Sequence of chain 1.A:
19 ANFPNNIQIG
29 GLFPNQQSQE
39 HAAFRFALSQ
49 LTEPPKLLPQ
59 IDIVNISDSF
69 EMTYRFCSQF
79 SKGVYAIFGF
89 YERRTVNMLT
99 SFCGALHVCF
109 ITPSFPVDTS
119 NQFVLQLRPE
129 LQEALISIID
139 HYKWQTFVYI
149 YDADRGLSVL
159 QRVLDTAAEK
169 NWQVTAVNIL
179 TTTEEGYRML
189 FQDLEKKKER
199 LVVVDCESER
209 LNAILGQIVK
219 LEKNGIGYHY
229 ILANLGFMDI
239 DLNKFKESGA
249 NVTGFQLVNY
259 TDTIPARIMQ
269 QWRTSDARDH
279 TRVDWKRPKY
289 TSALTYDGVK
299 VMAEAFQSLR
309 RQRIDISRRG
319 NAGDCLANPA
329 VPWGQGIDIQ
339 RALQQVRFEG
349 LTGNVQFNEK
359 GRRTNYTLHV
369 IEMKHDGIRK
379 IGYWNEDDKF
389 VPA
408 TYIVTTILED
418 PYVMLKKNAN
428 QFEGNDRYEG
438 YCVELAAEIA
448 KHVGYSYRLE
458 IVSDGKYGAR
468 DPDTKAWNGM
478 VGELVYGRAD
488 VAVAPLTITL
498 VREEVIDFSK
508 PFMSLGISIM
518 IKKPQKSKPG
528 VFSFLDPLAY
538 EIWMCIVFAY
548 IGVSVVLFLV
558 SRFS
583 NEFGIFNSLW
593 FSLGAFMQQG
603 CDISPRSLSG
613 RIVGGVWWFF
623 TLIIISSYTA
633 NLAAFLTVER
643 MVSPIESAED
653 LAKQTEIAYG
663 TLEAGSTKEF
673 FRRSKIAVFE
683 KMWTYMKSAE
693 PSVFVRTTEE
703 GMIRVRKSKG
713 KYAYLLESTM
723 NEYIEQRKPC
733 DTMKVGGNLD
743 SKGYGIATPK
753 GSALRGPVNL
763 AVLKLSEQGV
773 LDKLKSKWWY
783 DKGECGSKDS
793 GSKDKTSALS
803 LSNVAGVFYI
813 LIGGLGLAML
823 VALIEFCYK

The small molecule below binds the protein below.
Small molecule (SMILES): CC(=O)N[C@H]1[C@H](O[C@H]2[C@H](O)[C@@H](NC(C)=O)CO[C@@H]2CO)O[C@H](CO)[C@@H](O)[C@@H]1O

Binding-site contacts:
Ligand atom C2 contacts residue ASN363 of chain 1.A at 2.5 Å.
Ligand atom C1 contacts residue ASN363 of chain 1.A at 1.4 Å.
Ligand atom O3 contacts residue ASN363 of chain 1.A at 4.4 Å.
Ligand atom N2 contacts residue ASN352 of chain 1.A at 4.3 Å.
Ligand atom O7 contacts residue ASN352 of chain 1.A at 3.7 Å.
Ligand atom O7 contacts residue ASN363 of chain 1.A at 3.8 Å.
Ligand atom C1 contacts residue ASN352 of chain 1.A at 3.5 Å.
Ligand atom C7 contacts residue ASN363 of chain 1.A at 3.1 Å.
Ligand atom C3 contacts residue ASN363 of chain 1.A at 3.8 Å.
Ligand atom O5 contacts residue GLN354 of chain 1.A at 3.5 Å (h-bond).
Ligand atom O5 contacts residue ASN363 of chain 1.A at 2.3 Å (h-bond).
Ligand atom C8 contacts residue ASN363 of chain 1.A at 3.5 Å.
Ligand atom C5 contacts residue GLN354 of chain 1.A at 4.3 Å.
Ligand atom C4 contacts residue ASN363 of chain 1.A at 4.2 Å.
Ligand atom N2 contacts residue ASN363 of chain 1.A at 2.6 Å (h-bond).
Ligand atom C1 contacts residue GLN354 of chain 1.A at 3.8 Å.
Ligand atom C5 contacts residue ASN363 of chain 1.A at 3.6 Å.
Ligand atom C7 contacts residue ASN352 of chain 1.A at 4.0 Å.
Ligand atom O5 contacts residue ASN352 of chain 1.A at 4.4 Å.